The small molecule below binds the protein below.
Small molecule (SMILES): N[C@@H](CCO)C(=O)O

Binding-site contacts:
Ligand atom O contacts residue HIS277 of chain 2.A at 2.5 Å (h-bond).
Ligand atom OXT contacts residue GLN163 of chain 2.A at 4.1 Å.
Ligand atom N contacts residue SER136 of chain 2.A at 2.8 Å.
Ligand atom O3 contacts residue PO41 of chain 2.B at 3.0 Å (h-bond).
Ligand atom O3 contacts residue GLN353 of chain 2.A at 3.9 Å.
Ligand atom N contacts residue HIS277 of chain 2.A at 2.4 Å (h-bond).
Ligand atom N contacts residue GLU243 of chain 2.A at 4.3 Å.
Ligand atom C contacts residue ARG270 of chain 2.A at 3.5 Å.
Ligand atom CA contacts residue PO41 of chain 2.B at 3.9 Å.
Ligand atom N contacts residue GLY167 of chain 2.A at 4.4 Å.
Ligand atom OXT contacts residue ALA168 of chain 2.A at 3.7 Å.
Ligand atom CA contacts residue GLY167 of chain 2.A at 3.1 Å.
Ligand atom CA contacts residue GLN163 of chain 2.A at 4.4 Å.
Ligand atom C3 contacts residue SER136 of chain 2.A at 3.8 Å.
Ligand atom N contacts residue GLN353 of chain 2.A at 3.5 Å.
Ligand atom C contacts residue GLU243 of chain 2.A at 4.4 Å.
Ligand atom CA contacts residue GLN353 of chain 2.A at 3.7 Å.
Ligand atom C contacts residue HIS277 of chain 2.A at 3.1 Å.
Ligand atom C3 contacts residue GLY167 of chain 2.A at 3.6 Å.
Ligand atom O contacts residue ARG270 of chain 2.A at 3.4 Å (salt-bridge).
Ligand atom N contacts residue GLN163 of chain 2.A at 4.2 Å.
Ligand atom C4 contacts residue PO41 of chain 2.B at 3.2 Å.
Ligand atom OXT contacts residue ARG270 of chain 2.A at 3.1 Å (salt-bridge).
Ligand atom C4 contacts residue GLY167 of chain 2.A at 3.2 Å.
Ligand atom O3 contacts residue GLY167 of chain 2.A at 3.0 Å (h-bond).
Ligand atom C4 contacts residue SER136 of chain 2.A at 3.7 Å.
Ligand atom C4 contacts residue GLN353 of chain 2.A at 3.0 Å.
Ligand atom CA contacts residue HIS277 of chain 2.A at 3.0 Å.
Ligand atom O contacts residue GLN163 of chain 2.A at 2.3 Å (h-bond).
Ligand atom C contacts residue GLY167 of chain 2.A at 3.2 Å.
Ligand atom O contacts residue GLY167 of chain 2.A at 4.1 Å.
Ligand atom C3 contacts residue GLN353 of chain 2.A at 3.9 Å.
Ligand atom N contacts residue PO41 of chain 2.B at 3.7 Å.
Ligand atom N contacts residue THR137 of chain 2.A at 4.1 Å.
Ligand atom OXT contacts residue GLY167 of chain 2.A at 3.0 Å.
Ligand atom O contacts residue GLU243 of chain 2.A at 4.0 Å.
Ligand atom CA contacts residue SER136 of chain 2.A at 3.8 Å.
Ligand atom C contacts residue GLN163 of chain 2.A at 3.4 Å.
Ligand atom C3 contacts residue PO41 of chain 2.B at 2.8 Å.
Ligand atom OXT contacts residue HIS277 of chain 2.A at 4.2 Å.

Sequence of chain 2.A:
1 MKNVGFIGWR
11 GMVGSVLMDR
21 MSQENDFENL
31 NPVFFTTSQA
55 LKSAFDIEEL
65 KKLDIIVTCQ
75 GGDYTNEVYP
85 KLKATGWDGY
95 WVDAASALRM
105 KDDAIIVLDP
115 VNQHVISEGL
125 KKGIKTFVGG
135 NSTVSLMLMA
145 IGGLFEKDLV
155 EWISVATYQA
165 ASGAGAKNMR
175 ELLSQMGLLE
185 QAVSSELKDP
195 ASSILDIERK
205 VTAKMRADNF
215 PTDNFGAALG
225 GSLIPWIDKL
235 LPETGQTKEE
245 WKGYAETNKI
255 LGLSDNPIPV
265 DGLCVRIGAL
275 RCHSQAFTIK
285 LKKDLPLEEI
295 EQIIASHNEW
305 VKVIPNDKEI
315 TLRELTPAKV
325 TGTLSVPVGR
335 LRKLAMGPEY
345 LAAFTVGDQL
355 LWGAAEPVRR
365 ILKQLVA